A small-molecule ligand and the protein it binds are described below.
Small molecule (SMILES): CC(=O)N[C@@H]1[C@@H](O)[C@H](O)[C@@H](CO)O[C@H]1O

Sequence of chain 14.C:
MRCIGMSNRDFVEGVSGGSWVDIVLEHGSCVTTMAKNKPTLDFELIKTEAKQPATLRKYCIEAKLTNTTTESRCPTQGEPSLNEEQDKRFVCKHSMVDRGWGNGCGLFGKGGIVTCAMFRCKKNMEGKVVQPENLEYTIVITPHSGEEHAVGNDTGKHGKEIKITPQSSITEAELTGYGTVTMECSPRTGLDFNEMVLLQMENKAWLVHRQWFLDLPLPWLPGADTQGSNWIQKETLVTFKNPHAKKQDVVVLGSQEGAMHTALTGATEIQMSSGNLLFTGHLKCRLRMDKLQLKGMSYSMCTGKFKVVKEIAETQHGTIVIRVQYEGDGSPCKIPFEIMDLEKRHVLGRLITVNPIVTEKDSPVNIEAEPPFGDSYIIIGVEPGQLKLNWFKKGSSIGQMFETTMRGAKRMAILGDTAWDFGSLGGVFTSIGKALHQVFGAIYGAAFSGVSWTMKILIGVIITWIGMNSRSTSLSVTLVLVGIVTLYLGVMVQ

Binding-site contacts:
Ligand atom O6 contacts residue LYS157 of chain 14.C at 3.2 Å (salt-bridge).
Ligand atom O3 contacts residue HIS149 of chain 14.C at 4.0 Å.
Ligand atom C3 contacts residue HIS149 of chain 14.C at 4.3 Å.
Ligand atom C1 contacts residue HIS158 of chain 14.C at 4.1 Å.
Ligand atom C5 contacts residue HIS158 of chain 14.C at 4.0 Å.
Ligand atom C3 contacts residue ASN153 of chain 14.C at 3.8 Å.
Ligand atom N2 contacts residue HIS149 of chain 14.C at 4.2 Å.
Ligand atom C5 contacts residue ASN153 of chain 14.C at 3.7 Å.
Ligand atom O5 contacts residue HIS149 of chain 14.C at 3.5 Å.
Ligand atom C6 contacts residue HIS158 of chain 14.C at 3.7 Å.
Ligand atom C8 contacts residue HIS149 of chain 14.C at 3.7 Å.
Ligand atom C6 contacts residue LYS157 of chain 14.C at 3.6 Å.
Ligand atom C8 contacts residue ASN153 of chain 14.C at 4.0 Å.
Ligand atom C7 contacts residue GLY102 of chain 14.A at 4.1 Å.
Ligand atom O7 contacts residue TRP101 of chain 14.A at 3.8 Å.
Ligand atom O4 contacts residue LYS157 of chain 14.C at 4.5 Å.
Ligand atom O5 contacts residue ASN153 of chain 14.C at 2.4 Å (h-bond).
Ligand atom C1 contacts residue HIS149 of chain 14.C at 3.4 Å.
Ligand atom C4 contacts residue ASN153 of chain 14.C at 4.2 Å.
Ligand atom C4 contacts residue HIS149 of chain 14.C at 4.0 Å.
Ligand atom C5 contacts residue HIS149 of chain 14.C at 4.2 Å.
Ligand atom C7 contacts residue HIS149 of chain 14.C at 4.3 Å.
Ligand atom O5 contacts residue HIS158 of chain 14.C at 3.1 Å.
Ligand atom C7 contacts residue ASN153 of chain 14.C at 3.6 Å.
Ligand atom O7 contacts residue ASN153 of chain 14.C at 4.5 Å.
Ligand atom C2 contacts residue HIS149 of chain 14.C at 3.6 Å.
Ligand atom C5 contacts residue LYS157 of chain 14.C at 3.9 Å.
Ligand atom C8 contacts residue TRP101 of chain 14.A at 4.4 Å (hydrophobic).
Ligand atom C1 contacts residue THR155 of chain 14.C at 3.8 Å.
Ligand atom C2 contacts residue ASN153 of chain 14.C at 2.5 Å.
Ligand atom O5 contacts residue THR155 of chain 14.C at 4.5 Å.
Ligand atom O7 contacts residue GLY102 of chain 14.A at 3.0 Å (h-bond).
Ligand atom N2 contacts residue ASN153 of chain 14.C at 2.9 Å (h-bond).
Ligand atom C1 contacts residue ASN153 of chain 14.C at 1.4 Å.

Sequence of chain 14.A:
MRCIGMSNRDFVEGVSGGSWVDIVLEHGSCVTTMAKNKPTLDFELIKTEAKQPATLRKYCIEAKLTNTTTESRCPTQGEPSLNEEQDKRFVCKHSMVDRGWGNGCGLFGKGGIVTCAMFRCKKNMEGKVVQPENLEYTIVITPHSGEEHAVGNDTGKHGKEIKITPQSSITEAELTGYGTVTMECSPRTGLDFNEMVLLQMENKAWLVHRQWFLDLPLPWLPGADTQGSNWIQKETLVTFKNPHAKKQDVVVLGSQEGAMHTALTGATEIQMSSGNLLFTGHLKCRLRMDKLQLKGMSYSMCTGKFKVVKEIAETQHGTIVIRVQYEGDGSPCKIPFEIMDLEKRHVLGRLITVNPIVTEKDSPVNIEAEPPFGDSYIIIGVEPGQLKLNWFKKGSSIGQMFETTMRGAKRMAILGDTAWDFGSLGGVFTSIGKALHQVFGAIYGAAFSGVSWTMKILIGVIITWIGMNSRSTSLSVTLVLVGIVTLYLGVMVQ